Binding-site contacts:
Ligand atom C1 contacts residue ASN331 of chain 1.D at 1.4 Å.
Ligand atom N2 contacts residue GLN580 of chain 1.D at 4.3 Å.
Ligand atom O7 contacts residue GLN580 of chain 1.D at 3.0 Å.
Ligand atom C4 contacts residue ASN331 of chain 1.D at 4.2 Å.
Ligand atom C7 contacts residue ASN331 of chain 1.D at 3.6 Å.
Ligand atom N2 contacts residue ASN331 of chain 1.D at 2.6 Å (h-bond).
Ligand atom O3 contacts residue GLN580 of chain 1.D at 4.2 Å.
Ligand atom C2 contacts residue GLN580 of chain 1.D at 4.1 Å.
Ligand atom C8 contacts residue GLN580 of chain 1.D at 3.3 Å.
Ligand atom C5 contacts residue ASN331 of chain 1.D at 3.7 Å.
Ligand atom C7 contacts residue GLN580 of chain 1.D at 3.5 Å.
Ligand atom C3 contacts residue GLN580 of chain 1.D at 4.5 Å.
Ligand atom C4 contacts residue GLN580 of chain 1.D at 4.3 Å.
Ligand atom C8 contacts residue ILE332 of chain 1.D at 4.0 Å (hydrophobic).
Ligand atom C2 contacts residue ASN331 of chain 1.D at 2.5 Å.
Ligand atom C3 contacts residue ASN331 of chain 1.D at 3.8 Å.
Ligand atom O5 contacts residue ASN331 of chain 1.D at 2.4 Å (h-bond).
Ligand atom C8 contacts residue ASN331 of chain 1.D at 3.9 Å.

Sequence of chain 1.D:
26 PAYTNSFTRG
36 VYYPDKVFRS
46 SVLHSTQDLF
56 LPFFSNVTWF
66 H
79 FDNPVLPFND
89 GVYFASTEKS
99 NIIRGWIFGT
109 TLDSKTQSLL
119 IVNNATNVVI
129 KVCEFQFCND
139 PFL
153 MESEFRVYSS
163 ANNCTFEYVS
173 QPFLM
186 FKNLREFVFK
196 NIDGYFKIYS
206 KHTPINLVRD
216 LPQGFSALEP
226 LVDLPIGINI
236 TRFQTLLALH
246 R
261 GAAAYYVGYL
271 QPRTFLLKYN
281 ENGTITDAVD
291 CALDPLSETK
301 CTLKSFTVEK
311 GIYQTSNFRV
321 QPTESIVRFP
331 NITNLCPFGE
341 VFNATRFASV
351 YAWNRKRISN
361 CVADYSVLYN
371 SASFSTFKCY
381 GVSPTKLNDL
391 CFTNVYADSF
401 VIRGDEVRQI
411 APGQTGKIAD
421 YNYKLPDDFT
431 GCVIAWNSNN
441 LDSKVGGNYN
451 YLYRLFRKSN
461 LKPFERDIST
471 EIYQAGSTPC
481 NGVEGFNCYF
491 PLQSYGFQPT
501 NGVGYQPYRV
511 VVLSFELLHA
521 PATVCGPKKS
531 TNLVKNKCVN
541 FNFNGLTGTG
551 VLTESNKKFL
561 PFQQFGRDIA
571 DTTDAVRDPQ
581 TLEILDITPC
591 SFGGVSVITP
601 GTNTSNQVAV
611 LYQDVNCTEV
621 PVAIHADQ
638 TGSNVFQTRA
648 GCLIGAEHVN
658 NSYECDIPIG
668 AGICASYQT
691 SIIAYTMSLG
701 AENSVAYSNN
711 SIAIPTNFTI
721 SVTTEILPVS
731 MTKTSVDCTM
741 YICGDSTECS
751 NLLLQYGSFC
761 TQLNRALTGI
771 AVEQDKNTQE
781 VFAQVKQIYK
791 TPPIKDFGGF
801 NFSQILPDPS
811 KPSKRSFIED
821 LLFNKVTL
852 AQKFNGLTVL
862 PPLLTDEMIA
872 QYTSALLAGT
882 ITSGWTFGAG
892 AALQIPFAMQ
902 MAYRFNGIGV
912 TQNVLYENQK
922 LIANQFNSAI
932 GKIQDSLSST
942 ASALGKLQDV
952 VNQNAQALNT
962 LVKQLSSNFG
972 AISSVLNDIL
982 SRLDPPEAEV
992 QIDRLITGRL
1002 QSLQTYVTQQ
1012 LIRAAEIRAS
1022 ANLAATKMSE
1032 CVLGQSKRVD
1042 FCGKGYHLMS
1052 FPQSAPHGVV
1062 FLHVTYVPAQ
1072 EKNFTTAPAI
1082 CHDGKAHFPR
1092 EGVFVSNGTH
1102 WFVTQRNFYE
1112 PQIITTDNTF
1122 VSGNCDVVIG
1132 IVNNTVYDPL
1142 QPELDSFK

A small-molecule ligand and the protein it binds are described below.
Small molecule (SMILES): CC(=O)N[C@@H]1[C@@H](O)[C@H](O)[C@@H](CO)O[C@H]1O